Sequence of chain 1.A:
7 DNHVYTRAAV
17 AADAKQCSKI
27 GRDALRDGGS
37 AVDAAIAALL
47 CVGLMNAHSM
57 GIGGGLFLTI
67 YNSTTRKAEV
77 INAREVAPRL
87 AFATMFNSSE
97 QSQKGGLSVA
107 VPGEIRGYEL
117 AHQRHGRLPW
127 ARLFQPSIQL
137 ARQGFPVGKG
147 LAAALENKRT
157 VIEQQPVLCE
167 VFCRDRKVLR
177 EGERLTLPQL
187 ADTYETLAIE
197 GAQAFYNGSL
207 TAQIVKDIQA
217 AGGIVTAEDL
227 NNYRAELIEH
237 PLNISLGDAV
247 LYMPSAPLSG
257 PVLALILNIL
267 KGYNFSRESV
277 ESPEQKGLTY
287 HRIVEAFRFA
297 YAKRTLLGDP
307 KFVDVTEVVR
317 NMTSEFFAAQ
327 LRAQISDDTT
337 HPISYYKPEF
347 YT

Binding-site contacts:
Ligand atom C7 contacts residue GLN97 of chain 1.A at 3.1 Å.
Ligand atom C2 contacts residue MET91 of chain 1.A at 3.9 Å (hydrophobic).
Ligand atom O3 contacts residue MET91 of chain 1.A at 4.4 Å.
Ligand atom O4 contacts residue PHE88 of chain 1.A at 3.9 Å.
Ligand atom C8 contacts residue MET91 of chain 1.A at 3.3 Å (hydrophobic).
Ligand atom C1 contacts residue THR90 of chain 1.A at 4.2 Å.
Ligand atom C7 contacts residue ASN93 of chain 1.A at 3.3 Å.
Ligand atom O7 contacts residue ASN93 of chain 1.A at 3.1 Å (h-bond).
Ligand atom C6 contacts residue THR90 of chain 1.A at 4.4 Å.
Ligand atom N2 contacts residue ASN93 of chain 1.A at 3.1 Å (h-bond).
Ligand atom C8 contacts residue PHE92 of chain 1.A at 4.4 Å (hydrophobic).
Ligand atom N2 contacts residue MET91 of chain 1.A at 2.9 Å (h-bond).
Ligand atom O3 contacts residue PHE88 of chain 1.A at 4.3 Å.
Ligand atom C8 contacts residue LEU103 of chain 1.A at 3.9 Å (hydrophobic).
Ligand atom C8 contacts residue GLN97 of chain 1.A at 3.0 Å.
Ligand atom O4 contacts residue THR90 of chain 1.A at 4.1 Å.
Ligand atom N2 contacts residue GLN97 of chain 1.A at 3.9 Å.
Ligand atom C1 contacts residue MET91 of chain 1.A at 4.4 Å (hydrophobic).
Ligand atom C2 contacts residue ASN93 of chain 1.A at 2.6 Å.
Ligand atom C6 contacts residue ASN93 of chain 1.A at 4.4 Å.
Ligand atom O7 contacts residue GLN97 of chain 1.A at 3.0 Å (h-bond).
Ligand atom C2 contacts residue THR90 of chain 1.A at 4.5 Å.
Ligand atom C3 contacts residue THR90 of chain 1.A at 3.9 Å.
Ligand atom C1 contacts residue ASN93 of chain 1.A at 1.4 Å.
Ligand atom C7 contacts residue MET91 of chain 1.A at 3.5 Å (hydrophobic).
Ligand atom C4 contacts residue THR90 of chain 1.A at 4.1 Å.
Ligand atom C3 contacts residue MET91 of chain 1.A at 4.0 Å (hydrophobic).
Ligand atom C3 contacts residue ASN93 of chain 1.A at 3.9 Å.
Ligand atom C5 contacts residue THR90 of chain 1.A at 3.5 Å.
Ligand atom O5 contacts residue ASN93 of chain 1.A at 2.4 Å (h-bond).
Ligand atom C5 contacts residue ASN93 of chain 1.A at 3.7 Å.
Ligand atom C4 contacts residue ASN93 of chain 1.A at 4.4 Å.
Ligand atom O5 contacts residue THR90 of chain 1.A at 4.2 Å.

The small molecule below binds the protein below.
Small molecule (SMILES): CC(=O)N[C@@H]1[C@@H](O)[C@H](O)[C@@H](CO)O[C@H]1O